Sequence of chain 1.A:
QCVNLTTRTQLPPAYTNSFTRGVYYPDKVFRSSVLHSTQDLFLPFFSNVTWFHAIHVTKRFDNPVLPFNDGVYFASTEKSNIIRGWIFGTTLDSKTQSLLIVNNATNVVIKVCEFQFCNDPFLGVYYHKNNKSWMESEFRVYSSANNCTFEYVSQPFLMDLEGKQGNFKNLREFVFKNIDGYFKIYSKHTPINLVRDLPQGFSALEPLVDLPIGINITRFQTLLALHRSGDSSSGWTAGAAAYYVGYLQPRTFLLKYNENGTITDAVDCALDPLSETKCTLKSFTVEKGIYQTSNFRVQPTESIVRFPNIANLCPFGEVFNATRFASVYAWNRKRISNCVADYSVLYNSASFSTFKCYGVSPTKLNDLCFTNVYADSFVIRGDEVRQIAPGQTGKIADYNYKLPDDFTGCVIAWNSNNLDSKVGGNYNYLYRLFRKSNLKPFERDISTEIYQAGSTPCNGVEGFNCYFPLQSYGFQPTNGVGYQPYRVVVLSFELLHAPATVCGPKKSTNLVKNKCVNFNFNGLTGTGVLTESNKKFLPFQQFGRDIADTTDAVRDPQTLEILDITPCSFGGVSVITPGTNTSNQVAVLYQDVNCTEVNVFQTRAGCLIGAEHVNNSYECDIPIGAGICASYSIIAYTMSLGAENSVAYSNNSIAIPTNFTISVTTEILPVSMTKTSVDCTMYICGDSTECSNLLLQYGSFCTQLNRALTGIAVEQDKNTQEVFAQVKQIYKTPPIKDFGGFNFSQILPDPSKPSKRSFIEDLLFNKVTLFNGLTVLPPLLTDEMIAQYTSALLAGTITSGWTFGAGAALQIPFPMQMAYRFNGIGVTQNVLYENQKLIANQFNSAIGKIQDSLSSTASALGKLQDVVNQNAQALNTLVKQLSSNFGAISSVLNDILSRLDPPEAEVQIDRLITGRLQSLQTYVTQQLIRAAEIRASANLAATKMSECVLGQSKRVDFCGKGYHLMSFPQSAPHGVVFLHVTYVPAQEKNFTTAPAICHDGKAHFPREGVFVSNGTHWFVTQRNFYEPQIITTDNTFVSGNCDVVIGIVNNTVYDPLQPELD

This protein binds this small molecule.
Small molecule (SMILES): CC(=O)N[C@@H]1[C@@H](O)[C@H](O)[C@@H](CO)O[C@H]1O

Binding-site contacts:
Ligand atom C5 contacts residue ASN165 of chain 1.A at 3.6 Å.
Ligand atom C3 contacts residue ASN165 of chain 1.A at 3.7 Å.
Ligand atom C1 contacts residue ASN165 of chain 1.A at 1.4 Å.
Ligand atom C2 contacts residue ASN165 of chain 1.A at 2.5 Å.
Ligand atom C4 contacts residue ASN165 of chain 1.A at 4.3 Å.
Ligand atom N2 contacts residue ASN165 of chain 1.A at 3.3 Å (h-bond).
Ligand atom O3 contacts residue ASN165 of chain 1.A at 4.0 Å.
Ligand atom O5 contacts residue ASN165 of chain 1.A at 2.4 Å (h-bond).
Ligand atom O7 contacts residue ASN165 of chain 1.A at 3.3 Å (h-bond).
Ligand atom C7 contacts residue ASN165 of chain 1.A at 3.6 Å.